Sequence of chain 1.A:
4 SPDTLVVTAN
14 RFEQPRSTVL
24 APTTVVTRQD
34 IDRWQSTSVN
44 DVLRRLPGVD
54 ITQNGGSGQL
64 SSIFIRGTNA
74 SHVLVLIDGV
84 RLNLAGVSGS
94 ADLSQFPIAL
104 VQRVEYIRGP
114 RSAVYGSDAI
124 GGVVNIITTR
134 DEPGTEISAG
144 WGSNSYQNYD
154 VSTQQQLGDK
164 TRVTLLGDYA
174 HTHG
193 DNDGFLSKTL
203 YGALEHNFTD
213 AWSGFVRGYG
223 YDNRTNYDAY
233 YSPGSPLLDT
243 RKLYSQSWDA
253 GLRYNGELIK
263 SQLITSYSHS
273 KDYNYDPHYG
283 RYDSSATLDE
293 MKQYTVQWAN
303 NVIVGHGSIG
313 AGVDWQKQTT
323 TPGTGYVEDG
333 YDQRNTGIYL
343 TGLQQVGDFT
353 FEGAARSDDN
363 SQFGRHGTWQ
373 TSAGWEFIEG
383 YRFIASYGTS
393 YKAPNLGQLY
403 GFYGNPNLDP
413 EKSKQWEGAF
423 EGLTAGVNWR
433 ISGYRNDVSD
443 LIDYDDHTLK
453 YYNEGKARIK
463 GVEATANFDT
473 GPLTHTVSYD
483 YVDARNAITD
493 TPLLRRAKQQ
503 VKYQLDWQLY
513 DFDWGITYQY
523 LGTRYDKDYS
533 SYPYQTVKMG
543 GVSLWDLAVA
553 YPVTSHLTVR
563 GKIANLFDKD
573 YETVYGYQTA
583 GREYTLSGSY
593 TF

Binding-site contacts:
Ligand atom C3J contacts residue TRP144 of chain 1.A at 4.4 Å (hydrophobic).
Ligand atom O1J contacts residue GLY145 of chain 1.A at 3.4 Å (h-bond).
Ligand atom C0X contacts residue GLY563 of chain 1.A at 4.0 Å.
Ligand atom C3J contacts residue GP11 of chain 1.D at 4.0 Å.
Ligand atom C1X contacts residue ILE565 of chain 1.A at 4.0 Å (hydrophobic).
Ligand atom C7J contacts residue TYR586 of chain 1.A at 3.7 Å (hydrophobic).
Ligand atom C4X contacts residue VAL551 of chain 1.A at 4.2 Å (hydrophobic).
Ligand atom C6J contacts residue TYR586 of chain 1.A at 4.5 Å (hydrophobic).
Ligand atom C2J contacts residue GP11 of chain 1.D at 2.6 Å.
Ligand atom O1J contacts residue GP11 of chain 1.D at 2.4 Å (h-bond).
Ligand atom C5X contacts residue GLY563 of chain 1.A at 3.5 Å.
Ligand atom C6J contacts residue TRP144 of chain 1.A at 4.0 Å (hydrophobic).
Ligand atom C8J contacts residue LEU588 of chain 1.A at 3.7 Å (hydrophobic).
Ligand atom C1J contacts residue GP11 of chain 1.D at 1.5 Å.
Ligand atom C5J contacts residue TRP144 of chain 1.A at 3.6 Å (hydrophobic).
Ligand atom O2J contacts residue TYR586 of chain 1.A at 4.4 Å.
Ligand atom O1J contacts residue SER146 of chain 1.A at 4.0 Å.
Ligand atom C6J contacts residue LEU588 of chain 1.A at 4.1 Å (hydrophobic).
Ligand atom C4J contacts residue TRP144 of chain 1.A at 4.0 Å (hydrophobic).
Ligand atom C8J contacts residue TYR586 of chain 1.A at 4.2 Å (hydrophobic).
Ligand atom C4X contacts residue ILE565 of chain 1.A at 4.4 Å (hydrophobic).
Ligand atom C4X contacts residue LEU549 of chain 1.A at 4.4 Å (hydrophobic).
Ligand atom C0X contacts residue THR587 of chain 1.A at 4.2 Å.
Ligand atom C1J contacts residue SER146 of chain 1.A at 4.1 Å.
Ligand atom C3X contacts residue ILE565 of chain 1.A at 4.3 Å (hydrophobic).
Ligand atom C1X contacts residue LYS564 of chain 1.A at 3.7 Å.
Ligand atom C4J contacts residue TYR586 of chain 1.A at 4.1 Å (hydrophobic).
Ligand atom C0X contacts residue LYS564 of chain 1.A at 4.0 Å.
Ligand atom C2J contacts residue SER146 of chain 1.A at 4.0 Å.
Ligand atom O1J contacts residue TRP144 of chain 1.A at 3.4 Å (h-bond).
Ligand atom C5X contacts residue VAL551 of chain 1.A at 3.4 Å (hydrophobic).
Ligand atom C1J contacts residue GLY145 of chain 1.A at 4.3 Å.
Ligand atom C9J contacts residue TYR586 of chain 1.A at 4.2 Å (hydrophobic).
Ligand atom C5X contacts residue LYS564 of chain 1.A at 3.8 Å.
Ligand atom C4X contacts residue LYS564 of chain 1.A at 4.4 Å.
Ligand atom C1X contacts residue GLY563 of chain 1.A at 4.3 Å.

This protein binds this small molecule.
Small molecule (SMILES): CCCCCCCCCCCCC(=O)CC(=O)O